Sequence of chain 1.C:
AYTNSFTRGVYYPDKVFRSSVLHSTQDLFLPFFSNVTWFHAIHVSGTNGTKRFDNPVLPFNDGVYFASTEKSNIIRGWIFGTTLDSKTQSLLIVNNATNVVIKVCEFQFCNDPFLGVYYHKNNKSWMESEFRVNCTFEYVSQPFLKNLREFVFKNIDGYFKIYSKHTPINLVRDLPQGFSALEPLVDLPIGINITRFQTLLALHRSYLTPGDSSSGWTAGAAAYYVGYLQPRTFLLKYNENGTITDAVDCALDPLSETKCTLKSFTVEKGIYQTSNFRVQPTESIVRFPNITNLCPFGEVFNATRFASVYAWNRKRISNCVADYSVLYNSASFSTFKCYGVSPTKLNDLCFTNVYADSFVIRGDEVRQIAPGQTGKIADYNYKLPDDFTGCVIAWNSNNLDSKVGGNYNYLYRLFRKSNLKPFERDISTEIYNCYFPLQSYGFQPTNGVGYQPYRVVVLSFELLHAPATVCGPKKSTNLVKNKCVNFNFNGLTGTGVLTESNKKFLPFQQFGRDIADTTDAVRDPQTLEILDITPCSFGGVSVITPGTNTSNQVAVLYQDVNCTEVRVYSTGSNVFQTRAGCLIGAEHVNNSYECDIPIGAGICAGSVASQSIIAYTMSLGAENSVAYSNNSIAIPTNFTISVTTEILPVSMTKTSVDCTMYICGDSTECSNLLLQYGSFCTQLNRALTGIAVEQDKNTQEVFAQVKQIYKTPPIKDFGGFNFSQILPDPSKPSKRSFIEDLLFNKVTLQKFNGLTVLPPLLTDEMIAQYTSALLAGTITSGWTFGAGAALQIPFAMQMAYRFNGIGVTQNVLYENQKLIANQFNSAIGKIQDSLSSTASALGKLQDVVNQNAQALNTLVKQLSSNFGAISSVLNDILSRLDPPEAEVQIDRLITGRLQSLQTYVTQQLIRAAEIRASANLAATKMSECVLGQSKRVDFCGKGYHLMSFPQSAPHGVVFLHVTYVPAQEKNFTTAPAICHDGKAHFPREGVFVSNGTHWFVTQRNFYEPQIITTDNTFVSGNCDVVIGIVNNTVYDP

This protein binds this small molecule.
Small molecule (SMILES): CC(=O)N[C@H]1[C@H](O[C@H]2[C@H](O)[C@@H](NC(C)=O)CO[C@@H]2CO[C@@H]2O[C@@H](C)[C@@H](O)[C@@H](O)[C@@H]2O)O[C@H](CO)[C@@H](O)[C@@H]1O

Binding-site contacts:
Ligand atom C1 contacts residue ASN152 of chain 1.C at 1.4 Å.
Ligand atom C5 contacts residue ASN152 of chain 1.C at 3.6 Å.
Ligand atom N2 contacts residue ASN152 of chain 1.C at 2.6 Å (h-bond).
Ligand atom C2 contacts residue ASN152 of chain 1.C at 2.5 Å.
Ligand atom C7 contacts residue ASN152 of chain 1.C at 3.2 Å.
Ligand atom O7 contacts residue ASN152 of chain 1.C at 3.8 Å.
Ligand atom C4 contacts residue ASN152 of chain 1.C at 4.3 Å.
Ligand atom C3 contacts residue ASN152 of chain 1.C at 3.8 Å.
Ligand atom C8 contacts residue ASN152 of chain 1.C at 3.9 Å.
Ligand atom O5 contacts residue ASN152 of chain 1.C at 2.4 Å (h-bond).